Binding-site contacts:
Ligand atom C6 contacts residue ILE285 of chain 1.A at 3.4 Å (hydrophobic).
Ligand atom C5 contacts residue ILE310 of chain 1.A at 3.6 Å (hydrophobic).
Ligand atom O6 contacts residue GLN375 of chain 1.A at 3.3 Å.
Ligand atom C5 contacts residue ASN120 of chain 3.A at 3.6 Å.
Ligand atom O3 contacts residue ASP250 of chain 1.A at 3.2 Å (salt-bridge).
Ligand atom O5 contacts residue GLY374 of chain 1.A at 3.3 Å.
Ligand atom O6 contacts residue ILE310 of chain 1.A at 3.3 Å (h-bond).
Ligand atom C6 contacts residue GLN311 of chain 1.A at 3.6 Å.
Ligand atom C2 contacts residue ASN120 of chain 3.A at 2.3 Å.
Ligand atom O3 contacts residue GLU294 of chain 1.A at 2.6 Å (salt-bridge).
Ligand atom O2 contacts residue GLY312 of chain 1.A at 3.3 Å.
Ligand atom O3 contacts residue ARG283 of chain 1.A at 3.0 Å (salt-bridge).
Ligand atom C5 contacts residue ARG283 of chain 1.A at 3.6 Å.
Ligand atom C6 contacts residue LEU373 of chain 1.A at 3.3 Å (hydrophobic).
Ligand atom C6 contacts residue ASP250 of chain 1.A at 3.6 Å.
Ligand atom O4 contacts residue ARG283 of chain 1.A at 3.6 Å (salt-bridge).
Ligand atom C3 contacts residue GLY312 of chain 1.A at 3.2 Å.
Ligand atom O5 contacts residue ARG283 of chain 1.A at 3.2 Å (salt-bridge).
Ligand atom O5 contacts residue GLN375 of chain 1.A at 3.4 Å (h-bond).
Ligand atom N2 contacts residue ASN120 of chain 3.A at 2.9 Å (h-bond).
Ligand atom O4 contacts residue THR287 of chain 1.A at 3.4 Å.
Ligand atom O5 contacts residue ASN120 of chain 3.A at 2.4 Å (h-bond).
Ligand atom O3 contacts residue GLN311 of chain 1.A at 3.4 Å.
Ligand atom O2 contacts residue ASN249 of chain 1.A at 3.3 Å (h-bond).
Ligand atom O4 contacts residue GLU294 of chain 1.A at 2.7 Å (salt-bridge).
Ligand atom O7 contacts residue ASN120 of chain 3.A at 3.7 Å.
Ligand atom O3 contacts residue GLY312 of chain 1.A at 3.1 Å (h-bond).
Ligand atom C6 contacts residue PRO309 of chain 1.A at 3.5 Å (hydrophobic).
Ligand atom O4 contacts residue ARG247 of chain 1.A at 3.1 Å (salt-bridge).
Ligand atom O2 contacts residue LEU296 of chain 1.A at 3.6 Å.
Ligand atom O6 contacts residue ASP250 of chain 1.A at 2.6 Å (salt-bridge).
Ligand atom C8 contacts residue ASN119 of chain 3.A at 3.7 Å.
Ligand atom C6 contacts residue ILE310 of chain 1.A at 3.5 Å (hydrophobic).
Ligand atom O6 contacts residue ILE285 of chain 1.A at 2.6 Å (h-bond).
Ligand atom O5 contacts residue ASP250 of chain 1.A at 3.6 Å (salt-bridge).
Ligand atom O3 contacts residue ASN249 of chain 1.A at 2.7 Å (h-bond).
Ligand atom C3 contacts residue GLU294 of chain 1.A at 3.3 Å.
Ligand atom C4 contacts residue GLU294 of chain 1.A at 3.5 Å.
Ligand atom C1 contacts residue ASN120 of chain 3.A at 1.4 Å.
Ligand atom C7 contacts residue ASN120 of chain 3.A at 3.5 Å.

This protein binds this small molecule.
Small molecule (SMILES): CC(=O)N[C@H]1[C@H](O[C@H]2[C@H](O)[C@@H](NC(C)=O)CO[C@@H]2CO)O[C@H](CO)[C@@H](O[C@@H]2O[C@H](CO[C@H]3O[C@H](CO[C@H]4O[C@H](CO)[C@@H](O)[C@H](O)[C@@H]4O)[C@@H](O)[C@H](O[C@H]4O[C@H](CO)[C@@H](O)[C@H](O)[C@@H]4O)[C@@H]3O)[C@@H](O)[C@H](O[C@H]3O[C@H](CO)[C@@H](O)[C@H](O)[C@@H]3O[C@H]3O[C@H](CO)[C@@H](O)[C@H](O)[C@@H]3O[C@H]3O[C@H](CO)[C@@H](O)[C@H](O)[C@@H]3O)[C@@H]2O)[C@@H]1O

Sequence of chain 1.A:
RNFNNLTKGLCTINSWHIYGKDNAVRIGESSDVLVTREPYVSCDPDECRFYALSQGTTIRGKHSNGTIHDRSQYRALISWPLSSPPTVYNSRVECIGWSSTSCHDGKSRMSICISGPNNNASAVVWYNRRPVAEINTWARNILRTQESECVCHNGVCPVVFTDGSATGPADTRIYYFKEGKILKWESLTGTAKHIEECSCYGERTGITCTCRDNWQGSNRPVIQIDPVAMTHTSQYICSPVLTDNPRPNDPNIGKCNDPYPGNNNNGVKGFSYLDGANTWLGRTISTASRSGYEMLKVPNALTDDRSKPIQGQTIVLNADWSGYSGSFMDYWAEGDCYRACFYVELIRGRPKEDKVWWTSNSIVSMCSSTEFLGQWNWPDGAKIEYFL

Sequence of chain 3.A:
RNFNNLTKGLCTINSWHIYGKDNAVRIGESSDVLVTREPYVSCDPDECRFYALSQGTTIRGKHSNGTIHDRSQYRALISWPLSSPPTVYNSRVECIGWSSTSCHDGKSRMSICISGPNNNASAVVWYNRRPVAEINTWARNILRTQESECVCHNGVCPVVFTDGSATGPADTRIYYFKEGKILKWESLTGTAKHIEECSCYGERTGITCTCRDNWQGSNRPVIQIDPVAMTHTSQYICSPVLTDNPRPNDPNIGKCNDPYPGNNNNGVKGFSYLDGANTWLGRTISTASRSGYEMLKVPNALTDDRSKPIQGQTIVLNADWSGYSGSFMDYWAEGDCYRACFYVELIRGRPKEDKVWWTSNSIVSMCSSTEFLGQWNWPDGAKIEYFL